Sequence of chain 1.A:
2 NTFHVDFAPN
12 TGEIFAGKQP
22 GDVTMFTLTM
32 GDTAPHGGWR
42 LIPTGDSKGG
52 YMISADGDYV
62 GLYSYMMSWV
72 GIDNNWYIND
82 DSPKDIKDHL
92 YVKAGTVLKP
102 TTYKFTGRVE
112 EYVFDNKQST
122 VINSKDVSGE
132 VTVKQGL

A protein and the small-molecule ligand that binds it are described below.
Small molecule (SMILES): C[N+](C)(C)CCOP(=O)(O)O

Binding-site contacts:
Ligand atom P1 contacts residue GLY62 of chain 1.A at 4.0 Å.
Ligand atom O2 contacts residue TYR52 of chain 1.A at 4.3 Å.
Ligand atom C2 contacts residue GLY50 of chain 1.A at 4.0 Å.
Ligand atom O3 contacts residue GLY62 of chain 1.A at 3.0 Å (h-bond).
Ligand atom O3 contacts residue VAL61 of chain 1.A at 4.2 Å.
Ligand atom C3 contacts residue TRP70 of chain 1.A at 4.5 Å (hydrophobic).
Ligand atom O2 contacts residue GLY62 of chain 1.A at 3.4 Å.
Ligand atom C2 contacts residue TYR52 of chain 1.A at 3.7 Å (hydrophobic).
Ligand atom N1 contacts residue GLY50 of chain 1.A at 4.1 Å.
Ligand atom C4 contacts residue TRP77 of chain 1.A at 4.5 Å (hydrophobic).
Ligand atom C4 contacts residue LEU63 of chain 1.A at 3.9 Å (hydrophobic).
Ligand atom C5 contacts residue LEU63 of chain 1.A at 4.0 Å (hydrophobic).
Ligand atom C2 contacts residue LEU63 of chain 1.A at 4.3 Å (hydrophobic).
Ligand atom C2 contacts residue GLY51 of chain 1.A at 4.1 Å.
Ligand atom O4 contacts residue TYR52 of chain 1.A at 4.0 Å.
Ligand atom C1 contacts residue TYR52 of chain 1.A at 3.1 Å (hydrophobic).
Ligand atom O2 contacts residue TYR64 of chain 1.A at 3.7 Å.
Ligand atom C4 contacts residue TRP70 of chain 1.A at 3.9 Å (hydrophobic).
Ligand atom C3 contacts residue TYR52 of chain 1.A at 4.2 Å (hydrophobic).
Ligand atom C4 contacts residue GLY50 of chain 1.A at 3.4 Å.
Ligand atom C4 contacts residue GLY51 of chain 1.A at 4.0 Å.
Ligand atom O1 contacts residue TYR64 of chain 1.A at 3.3 Å (h-bond).
Ligand atom C1 contacts residue GLY62 of chain 1.A at 3.7 Å.
Ligand atom C5 contacts residue TYR64 of chain 1.A at 3.5 Å (hydrophobic).
Ligand atom C3 contacts residue GLY50 of chain 1.A at 4.2 Å.
Ligand atom N1 contacts residue LEU63 of chain 1.A at 4.3 Å.
Ligand atom P1 contacts residue TYR64 of chain 1.A at 4.2 Å.
Ligand atom O3 contacts residue TYR52 of chain 1.A at 4.3 Å.
Ligand atom C2 contacts residue GLY62 of chain 1.A at 3.5 Å.